Binding-site contacts:
Ligand atom CLD contacts residue THR110 of chain 2.A at 3.8 Å.
Ligand atom CAR contacts residue 3MI1 of chain 2.C at 0.4 Å.
Ligand atom CLC contacts residue SER108 of chain 1.A at 3.5 Å.
Ligand atom CAS contacts residue 3MI1 of chain 2.C at 0.6 Å.
Ligand atom CAQ contacts residue 3MI1 of chain 2.C at 0.3 Å.
Ligand atom CLC contacts residue 3MI1 of chain 2.C at 0.6 Å.
Ligand atom OAB contacts residue 3MI1 of chain 2.C at 2.6 Å.
Ligand atom NAK contacts residue ALA99 of chain 1.A at 3.7 Å.
Ligand atom CAO contacts residue LEU101 of chain 1.A at 3.8 Å (hydrophobic).
Ligand atom CAN contacts residue LEU101 of chain 1.A at 3.9 Å (hydrophobic).
Ligand atom OAA contacts residue 3MI1 of chain 2.C at 3.1 Å.
Ligand atom CLD contacts residue LEU101 of chain 1.A at 3.7 Å.
Ligand atom CLC contacts residue ALA99 of chain 1.A at 3.9 Å.
Ligand atom OAL contacts residue ALA99 of chain 2.A at 3.3 Å.
Ligand atom CAN contacts residue 3MI1 of chain 2.C at 0.3 Å.
Ligand atom CAR contacts residue LEU8 of chain 1.A at 3.8 Å (hydrophobic).
Ligand atom CAG contacts residue 3MI1 of chain 2.C at 0.3 Å.
Ligand atom CAO contacts residue 3MI1 of chain 2.C at 0.3 Å.
Ligand atom OAL contacts residue LEU8 of chain 1.A at 3.4 Å.
Ligand atom CLD contacts residue 3MI1 of chain 2.C at 0.6 Å.
Ligand atom CAI contacts residue 3MI1 of chain 2.C at 0.3 Å.
Ligand atom CAP contacts residue 3MI1 of chain 2.C at 1.0 Å.
Ligand atom CAM contacts residue 3MI1 of chain 2.C at 2.1 Å.
Ligand atom OAL contacts residue 3MI1 of chain 2.C at 0.4 Å (h-bond).
Ligand atom CAT contacts residue LEU8 of chain 1.A at 3.8 Å (hydrophobic).
Ligand atom OAA contacts residue THR97 of chain 2.A at 3.5 Å.
Ligand atom CAR contacts residue LEU8 of chain 2.A at 3.9 Å (hydrophobic).
Ligand atom CAF contacts residue 3MI1 of chain 2.C at 0.8 Å.
Ligand atom CAF contacts residue LYS6 of chain 1.A at 3.9 Å.
Ligand atom CAE contacts residue 3MI1 of chain 2.C at 0.6 Å.
Ligand atom CAG contacts residue LEU101 of chain 1.A at 3.8 Å (hydrophobic).
Ligand atom CLD contacts residue SER108 of chain 2.A at 3.5 Å.
Ligand atom CAT contacts residue 3MI1 of chain 2.C at 0.6 Å.
Ligand atom CLC contacts residue THR109 of chain 1.A at 3.7 Å.
Ligand atom CLC contacts residue THR110 of chain 1.A at 3.8 Å.
Ligand atom NAK contacts residue LEU8 of chain 2.A at 3.5 Å.
Ligand atom CAH contacts residue 3MI1 of chain 2.C at 0.3 Å.
Ligand atom NAK contacts residue 3MI1 of chain 2.C at 0.4 Å (h-bond).
Ligand atom CAJ contacts residue 3MI1 of chain 2.C at 0.8 Å.
Ligand atom CLD contacts residue THR109 of chain 2.A at 3.5 Å.

A small-molecule ligand and the protein it binds are described below.
Small molecule (SMILES): O=C(O)c1ccc2nc(-c3cc(Cl)cc(Cl)c3)oc2c1

Sequence of chain 1.A:
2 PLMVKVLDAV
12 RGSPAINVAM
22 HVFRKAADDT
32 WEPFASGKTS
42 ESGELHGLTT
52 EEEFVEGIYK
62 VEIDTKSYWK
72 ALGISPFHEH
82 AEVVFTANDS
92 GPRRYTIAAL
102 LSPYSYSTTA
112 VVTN

Sequence of chain 2.A:
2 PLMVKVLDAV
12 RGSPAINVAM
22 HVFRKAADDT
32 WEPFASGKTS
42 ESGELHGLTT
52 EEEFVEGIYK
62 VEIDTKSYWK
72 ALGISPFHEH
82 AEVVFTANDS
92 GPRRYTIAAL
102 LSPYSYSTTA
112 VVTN